Binding-site contacts:
Ligand atom C16 contacts residue Y4V1 of chain 1.G at 0.2 Å.
Ligand atom C28 contacts residue Y4V1 of chain 1.G at 0.1 Å.
Ligand atom C31 contacts residue Y4V1 of chain 1.G at 0.1 Å.
Ligand atom C05 contacts residue Y4V1 of chain 1.G at 0.1 Å.
Ligand atom C33 contacts residue Y4V1 of chain 1.G at 0.0 Å.
Ligand atom O20 contacts residue CYS149 of chain 1.B at 2.7 Å (h-bond).
Ligand atom C12 contacts residue Y4V1 of chain 1.G at 0.1 Å.
Ligand atom C32 contacts residue Y4V1 of chain 1.G at 0.1 Å.
Ligand atom N15 contacts residue GLU170 of chain 1.B at 2.9 Å (salt-bridge).
Ligand atom C27 contacts residue Y4V1 of chain 1.G at 0.1 Å.
Ligand atom O21 contacts residue Y4V1 of chain 1.G at 0.6 Å (h-bond).
Ligand atom C04 contacts residue Y4V1 of chain 1.G at 0.1 Å.
Ligand atom N03 contacts residue GLN193 of chain 1.B at 2.9 Å (h-bond).
Ligand atom C09 contacts residue Y4V1 of chain 1.G at 0.2 Å.
Ligand atom C02 contacts residue Y4V1 of chain 1.G at 0.4 Å.
Ligand atom C24 contacts residue Y4V1 of chain 1.G at 0.1 Å.
Ligand atom O01 contacts residue Y4V1 of chain 1.G at 0.3 Å (h-bond).
Ligand atom C29 contacts residue Y4V1 of chain 1.G at 0.1 Å.
Ligand atom C30 contacts residue Y4V1 of chain 1.G at 0.1 Å.
Ligand atom O18 contacts residue HIS167 of chain 1.B at 2.7 Å (h-bond).
Ligand atom C06 contacts residue Y4V1 of chain 1.G at 0.1 Å.
Ligand atom C11 contacts residue CYS149 of chain 1.B at 2.8 Å (hydrophobic).
Ligand atom N10 contacts residue Y4V1 of chain 1.G at 0.2 Å (h-bond).
Ligand atom N15 contacts residue Y4V1 of chain 1.G at 0.4 Å (h-bond).
Ligand atom N03 contacts residue Y4V1 of chain 1.G at 0.1 Å (h-bond).
Ligand atom O20 contacts residue Y4V1 of chain 1.G at 1.4 Å.
Ligand atom C08 contacts residue Y4V1 of chain 1.G at 0.1 Å.
Ligand atom O22 contacts residue Y4V1 of chain 1.G at 1.0 Å (h-bond).
Ligand atom C26 contacts residue Y4V1 of chain 1.G at 0.1 Å.
Ligand atom O18 contacts residue Y4V1 of chain 1.G at 0.5 Å (h-bond).
Ligand atom C17 contacts residue Y4V1 of chain 1.G at 0.1 Å.
Ligand atom O01 contacts residue GLU170 of chain 1.B at 2.9 Å (salt-bridge).
Ligand atom C14 contacts residue Y4V1 of chain 1.G at 0.4 Å.
Ligand atom C19 contacts residue Y4V1 of chain 1.G at 0.1 Å.
Ligand atom C25 contacts residue Y4V1 of chain 1.G at 0.1 Å.
Ligand atom C19 contacts residue CYS149 of chain 1.B at 1.8 Å (hydrophobic).
Ligand atom C23 contacts residue Y4V1 of chain 1.G at 0.2 Å.
Ligand atom C13 contacts residue Y4V1 of chain 1.G at 0.2 Å.
Ligand atom C11 contacts residue Y4V1 of chain 1.G at 0.1 Å.
Ligand atom C07 contacts residue Y4V1 of chain 1.G at 0.2 Å.

A small-molecule ligand and the protein it binds are described below.
Small molecule (SMILES): CC(C)C[C@H](NC(=O)OCC12CC3CC(CC(C3)C1)C2)C(=O)N[C@@H](C[C@@H]1CCNC1=O)C(O)S(=O)(=O)O

Sequence of chain 1.B:
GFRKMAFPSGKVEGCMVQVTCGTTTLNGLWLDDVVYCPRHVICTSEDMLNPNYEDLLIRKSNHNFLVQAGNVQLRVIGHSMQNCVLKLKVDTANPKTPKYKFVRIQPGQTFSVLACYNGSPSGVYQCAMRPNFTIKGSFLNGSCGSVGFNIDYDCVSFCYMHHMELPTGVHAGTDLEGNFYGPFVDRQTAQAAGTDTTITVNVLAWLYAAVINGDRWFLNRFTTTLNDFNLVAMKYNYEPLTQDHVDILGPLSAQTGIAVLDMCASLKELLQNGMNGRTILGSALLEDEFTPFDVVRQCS